Sequence of chain 1.A:
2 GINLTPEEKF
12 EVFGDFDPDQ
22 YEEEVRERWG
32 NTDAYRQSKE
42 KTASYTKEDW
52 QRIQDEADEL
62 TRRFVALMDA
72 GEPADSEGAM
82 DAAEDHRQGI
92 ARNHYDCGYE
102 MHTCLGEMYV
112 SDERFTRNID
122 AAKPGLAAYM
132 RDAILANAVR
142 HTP

Binding-site contacts:
Ligand atom CD contacts residue NO11 of chain 1.C at 2.4 Å.
Ligand atom CB contacts residue PHE116 of chain 1.A at 3.1 Å (hydrophobic).
Ligand atom OE2 contacts residue NO11 of chain 1.C at 2.5 Å.
Ligand atom CA contacts residue TRP30 of chain 1.A at 3.2 Å (hydrophobic).
Ligand atom N contacts residue VAL26 of chain 1.A at 3.4 Å.
Ligand atom N contacts residue TRP30 of chain 1.A at 3.0 Å.
Ligand atom OG1 contacts residue PHE17 of chain 1.A at 3.2 Å.
Ligand atom SG contacts residue TRP30 of chain 1.A at 2.7 Å (h-bond).
Ligand atom C contacts residue PHE116 of chain 1.A at 2.9 Å (hydrophobic).
Ligand atom CG contacts residue NO11 of chain 1.C at 3.3 Å.
Ligand atom N contacts residue PHE116 of chain 1.A at 2.8 Å.
Ligand atom CB contacts residue TRP30 of chain 1.A at 3.1 Å (hydrophobic).
Ligand atom OE1 contacts residue NO11 of chain 1.C at 1.4 Å.
Ligand atom CA contacts residue LEU106 of chain 1.A at 3.4 Å (hydrophobic).
Ligand atom CA contacts residue CYS105 of chain 1.A at 2.8 Å (hydrophobic).
Ligand atom CA contacts residue MET109 of chain 1.A at 2.9 Å (hydrophobic).
Ligand atom CB contacts residue TRP30 of chain 1.A at 3.0 Å (hydrophobic).
Ligand atom O contacts residue TYR22 of chain 1.A at 3.3 Å.
Ligand atom CB contacts residue CYS105 of chain 1.A at 1.8 Å (hydrophobic).
Ligand atom CG contacts residue ARG29 of chain 1.A at 3.3 Å.
Ligand atom OH contacts residue NO11 of chain 1.C at 3.2 Å.
Ligand atom SG contacts residue NO11 of chain 1.C at 1.8 Å.
Ligand atom N contacts residue NO11 of chain 1.C at 3.2 Å (h-bond).
Ligand atom SG contacts residue PHE116 of chain 1.A at 2.9 Å.
Ligand atom C contacts residue ASN119 of chain 1.A at 3.1 Å.
Ligand atom CA contacts residue TRP30 of chain 1.A at 3.3 Å (hydrophobic).
Ligand atom SG contacts residue ARG115 of chain 1.A at 3.3 Å.
Ligand atom CB contacts residue MET109 of chain 1.A at 2.9 Å (hydrophobic).
Ligand atom CB contacts residue TYR110 of chain 1.A at 3.2 Å (hydrophobic).
Ligand atom N contacts residue MET109 of chain 1.A at 3.1 Å.
Ligand atom C contacts residue MET109 of chain 1.A at 3.2 Å (hydrophobic).
Ligand atom CG contacts residue TRP30 of chain 1.A at 3.3 Å (hydrophobic).
Ligand atom OG contacts residue TRP30 of chain 1.A at 2.9 Å.
Ligand atom CB contacts residue NO11 of chain 1.C at 2.8 Å.
Ligand atom N contacts residue VAL26 of chain 1.A at 3.3 Å.
Ligand atom OE2 contacts residue PHE17 of chain 1.A at 2.7 Å.
Ligand atom O contacts residue ASN119 of chain 1.A at 2.2 Å (h-bond).
Ligand atom N contacts residue CYS105 of chain 1.A at 3.1 Å (h-bond).
Ligand atom CA contacts residue PHE116 of chain 1.A at 3.0 Å (hydrophobic).
Ligand atom N contacts residue LEU106 of chain 1.A at 3.4 Å.

This small molecule binds to this protein.
Small molecule (SMILES): C/C=C1\NC(=O)[C@H]([C@@H](C)O)NC(=O)c2csc(n2)-c2cc(O)c(-c3nc(C(=O)N[C@@H](C)C(N)=O)cs3)nc2-c2csc(n2)[C@H](CS)NC(=O)c2csc(n2)[C@H](C[C@H](O)C(=O)O)NC(=O)c2csc1n2